The protein below binds the small molecule below.
Small molecule (SMILES): O=C(Cc1ccc2ccccc2c1)Nc1cc(C2CC2)n[nH]1

Binding-site contacts:
Ligand atom C6 contacts residue LEU139 of chain 1.A at 3.6 Å (hydrophobic).
Ligand atom C13 contacts residue PHE87 of chain 1.A at 4.0 Å (hydrophobic).
Ligand atom N7 contacts residue PHE87 of chain 1.A at 3.6 Å.
Ligand atom O22 contacts residue ILE15 of chain 1.A at 3.4 Å.
Ligand atom O22 contacts residue LEU139 of chain 1.A at 3.8 Å.
Ligand atom C11 contacts residue GLN90 of chain 1.A at 3.7 Å.
Ligand atom C20 contacts residue GLU13 of chain 1.A at 3.3 Å.
Ligand atom C6 contacts residue LEU88 of chain 1.A at 3.7 Å (hydrophobic).
Ligand atom N9 contacts residue LEU139 of chain 1.A at 3.8 Å.
Ligand atom C17 contacts residue ILE15 of chain 1.A at 3.7 Å (hydrophobic).
Ligand atom C11 contacts residue HIS89 of chain 1.A at 3.8 Å.
Ligand atom N7 contacts residue GLU86 of chain 1.A at 3.6 Å (salt-bridge).
Ligand atom C12 contacts residue HIS89 of chain 1.A at 3.8 Å.
Ligand atom C21 contacts residue LYS14 of chain 1.A at 3.9 Å.
Ligand atom C14 contacts residue ILE15 of chain 1.A at 3.9 Å (hydrophobic).
Ligand atom N8 contacts residue LEU139 of chain 1.A at 3.6 Å.
Ligand atom C1 contacts residue VAL23 of chain 1.A at 4.0 Å (hydrophobic).
Ligand atom N8 contacts residue GLU86 of chain 1.A at 2.9 Å (salt-bridge).
Ligand atom C3 contacts residue ALA36 of chain 1.A at 3.6 Å (hydrophobic).
Ligand atom C10 contacts residue ILE15 of chain 1.A at 4.0 Å (hydrophobic).
Ligand atom C10 contacts residue LEU88 of chain 1.A at 3.7 Å (hydrophobic).
Ligand atom C18 contacts residue LYS14 of chain 1.A at 3.9 Å.
Ligand atom C4 contacts residue LEU139 of chain 1.A at 3.6 Å (hydrophobic).
Ligand atom N9 contacts residue LEU88 of chain 1.A at 2.9 Å (h-bond).
Ligand atom C21 contacts residue GLU13 of chain 1.A at 3.5 Å.
Ligand atom N7 contacts residue LEU139 of chain 1.A at 3.6 Å.
Ligand atom N8 contacts residue LEU88 of chain 1.A at 3.9 Å.
Ligand atom C10 contacts residue LEU139 of chain 1.A at 3.8 Å (hydrophobic).
Ligand atom C17 contacts residue LYS94 of chain 1.A at 3.6 Å.
Ligand atom C3 contacts residue PHE85 of chain 1.A at 3.6 Å (hydrophobic).
Ligand atom N8 contacts residue ALA36 of chain 1.A at 3.4 Å.
Ligand atom N7 contacts residue LEU88 of chain 1.A at 3.0 Å (h-bond).
Ligand atom C4 contacts residue ALA36 of chain 1.A at 3.5 Å (hydrophobic).
Ligand atom C12 contacts residue ILE15 of chain 1.A at 4.0 Å (hydrophobic).
Ligand atom C16 contacts residue LYS94 of chain 1.A at 3.2 Å.
Ligand atom C11 contacts residue LEU88 of chain 1.A at 3.5 Å (hydrophobic).
Ligand atom C13 contacts residue HIS89 of chain 1.A at 3.5 Å.
Ligand atom C5 contacts residue LEU139 of chain 1.A at 3.6 Å (hydrophobic).
Ligand atom C16 contacts residue ILE15 of chain 1.A at 3.5 Å (hydrophobic).
Ligand atom N8 contacts residue PHE87 of chain 1.A at 3.9 Å.

Sequence of chain 1.A:
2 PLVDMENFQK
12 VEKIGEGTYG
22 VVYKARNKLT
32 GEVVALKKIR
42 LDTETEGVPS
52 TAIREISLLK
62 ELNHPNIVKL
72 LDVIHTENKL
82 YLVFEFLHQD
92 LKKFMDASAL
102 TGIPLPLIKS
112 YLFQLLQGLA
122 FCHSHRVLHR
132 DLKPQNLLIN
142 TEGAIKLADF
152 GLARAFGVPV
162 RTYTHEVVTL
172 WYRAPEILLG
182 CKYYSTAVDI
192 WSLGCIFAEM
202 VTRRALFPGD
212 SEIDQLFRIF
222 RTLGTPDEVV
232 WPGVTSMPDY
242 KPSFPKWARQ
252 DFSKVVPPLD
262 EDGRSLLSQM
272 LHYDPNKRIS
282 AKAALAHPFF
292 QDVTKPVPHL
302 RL